Binding-site contacts:
Ligand atom F1 contacts residue MET163 of chain 1.A at 3.5 Å.
Ligand atom C9 contacts residue HIS162 of chain 1.A at 3.4 Å.
Ligand atom O1 contacts residue HIS161 of chain 1.A at 2.7 Å (h-bond).
Ligand atom F2 contacts residue GLU164 of chain 1.A at 2.6 Å.
Ligand atom N2 contacts residue GLU164 of chain 1.A at 3.0 Å (salt-bridge).
Ligand atom C8 contacts residue GLU164 of chain 1.A at 3.5 Å.
Ligand atom O3 contacts residue GLU164 of chain 1.A at 2.9 Å (salt-bridge).
Ligand atom C19 contacts residue ARG186 of chain 1.A at 3.7 Å.
Ligand atom C23 contacts residue GLU164 of chain 1.A at 3.4 Å.
Ligand atom C1 contacts residue HIS162 of chain 1.A at 3.6 Å.
Ligand atom C2 contacts residue CYS143 of chain 1.A at 2.8 Å (hydrophobic).
Ligand atom N5 contacts residue GLY141 of chain 1.A at 3.4 Å (h-bond).
Ligand atom O1 contacts residue HIS170 of chain 1.A at 3.5 Å.
Ligand atom C6 contacts residue LEU139 of chain 1.A at 3.8 Å (hydrophobic).
Ligand atom C22 contacts residue GLU164 of chain 1.A at 3.4 Å.
Ligand atom O4 contacts residue GLN187 of chain 1.A at 3.5 Å.
Ligand atom C7 contacts residue ASN140 of chain 1.A at 3.6 Å.
Ligand atom N2 contacts residue PHE138 of chain 1.A at 3.3 Å (h-bond).
Ligand atom F2 contacts residue LEU165 of chain 1.A at 3.6 Å.
Ligand atom O1 contacts residue PHE138 of chain 1.A at 3.5 Å.
Ligand atom N1 contacts residue CYS143 of chain 1.A at 3.0 Å (h-bond).
Ligand atom C4 contacts residue CYS143 of chain 1.A at 3.3 Å (hydrophobic).
Ligand atom C20 contacts residue ASP185 of chain 1.A at 3.7 Å.
Ligand atom C12 contacts residue HIS39 of chain 1.A at 3.7 Å.
Ligand atom C3 contacts residue CYS143 of chain 1.A at 1.8 Å (hydrophobic).
Ligand atom N1 contacts residue HIS162 of chain 1.A at 2.9 Å (h-bond).
Ligand atom O3 contacts residue MET163 of chain 1.A at 3.4 Å.
Ligand atom F3 contacts residue PRO166 of chain 1.A at 3.7 Å.
Ligand atom C6 contacts residue ASN140 of chain 1.A at 3.3 Å.
Ligand atom O1 contacts residue GLU164 of chain 1.A at 3.5 Å.
Ligand atom C20 contacts residue HIS39 of chain 1.A at 3.6 Å.
Ligand atom C21 contacts residue GLU164 of chain 1.A at 3.6 Å.
Ligand atom F1 contacts residue THR188 of chain 1.A at 3.0 Å.
Ligand atom C10 contacts residue GLN187 of chain 1.A at 3.6 Å.
Ligand atom F2 contacts residue MET163 of chain 1.A at 3.2 Å.
Ligand atom F3 contacts residue GLU164 of chain 1.A at 3.5 Å.
Ligand atom N4 contacts residue GLU164 of chain 1.A at 2.9 Å (salt-bridge).
Ligand atom N5 contacts residue CYS143 of chain 1.A at 2.8 Å (h-bond).
Ligand atom F1 contacts residue GLN190 of chain 1.A at 3.5 Å.
Ligand atom N5 contacts residue SER142 of chain 1.A at 3.4 Å (h-bond).

Sequence of chain 1.A:
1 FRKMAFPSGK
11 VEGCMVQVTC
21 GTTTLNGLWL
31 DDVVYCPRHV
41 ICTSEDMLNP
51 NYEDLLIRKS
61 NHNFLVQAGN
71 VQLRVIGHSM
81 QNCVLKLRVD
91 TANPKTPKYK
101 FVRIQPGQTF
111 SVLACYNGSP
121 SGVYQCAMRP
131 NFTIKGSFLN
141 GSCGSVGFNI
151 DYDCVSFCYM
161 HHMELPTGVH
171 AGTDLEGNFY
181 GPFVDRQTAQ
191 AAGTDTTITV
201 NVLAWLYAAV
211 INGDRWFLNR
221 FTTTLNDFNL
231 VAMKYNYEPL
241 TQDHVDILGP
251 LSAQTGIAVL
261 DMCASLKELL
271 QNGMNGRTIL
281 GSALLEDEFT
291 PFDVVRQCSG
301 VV

This protein binds this small molecule.
Small molecule (SMILES): [H]/N=C/[C@H](C[C@@H]1CCNC1=O)NC(=O)[C@@H]1[C@@H]2[C@H](CN1C(=O)[C@@H](NC(=O)C(F)(F)F)C(C)(C)C)C2(C)C